Sequence of chain 1.E:
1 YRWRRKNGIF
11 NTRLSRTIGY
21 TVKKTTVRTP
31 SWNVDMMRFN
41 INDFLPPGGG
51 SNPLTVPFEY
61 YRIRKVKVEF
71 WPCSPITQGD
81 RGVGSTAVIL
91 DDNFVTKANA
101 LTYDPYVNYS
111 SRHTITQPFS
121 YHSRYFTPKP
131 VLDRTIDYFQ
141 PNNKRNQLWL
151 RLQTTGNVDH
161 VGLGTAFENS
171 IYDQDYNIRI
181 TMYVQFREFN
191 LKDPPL

Sequence of chain 1.D:
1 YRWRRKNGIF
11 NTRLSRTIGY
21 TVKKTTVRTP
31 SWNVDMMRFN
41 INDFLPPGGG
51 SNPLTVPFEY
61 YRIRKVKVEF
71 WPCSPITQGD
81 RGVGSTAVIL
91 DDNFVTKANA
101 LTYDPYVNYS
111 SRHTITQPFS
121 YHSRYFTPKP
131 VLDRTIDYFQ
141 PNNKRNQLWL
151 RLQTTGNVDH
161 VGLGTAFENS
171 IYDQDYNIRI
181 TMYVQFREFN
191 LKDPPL

Sequence of chain 1.HA:
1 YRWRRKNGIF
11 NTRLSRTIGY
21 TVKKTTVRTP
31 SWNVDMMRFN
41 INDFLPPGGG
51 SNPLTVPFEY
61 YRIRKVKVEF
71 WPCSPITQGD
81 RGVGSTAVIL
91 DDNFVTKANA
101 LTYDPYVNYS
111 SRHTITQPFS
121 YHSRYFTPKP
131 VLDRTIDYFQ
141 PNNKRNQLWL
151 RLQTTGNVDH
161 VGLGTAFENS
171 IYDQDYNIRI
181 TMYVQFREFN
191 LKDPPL

Binding-site contacts:
Ligand atom P contacts residue ARG112 of chain 1.D at 4.1 Å.
Ligand atom C8 contacts residue TYR183 of chain 1.E at 3.7 Å (hydrophobic).
Ligand atom C2 contacts residue TYR125 of chain 1.E at 3.7 Å (hydrophobic).
Ligand atom O5' contacts residue TYR183 of chain 1.E at 4.0 Å.
Ligand atom N9 contacts residue TYR125 of chain 1.E at 4.0 Å.
Ligand atom C5' contacts residue TRP71 of chain 1.E at 3.7 Å (hydrophobic).
Ligand atom P contacts residue THR114 of chain 1.D at 3.4 Å.
Ligand atom O3' contacts residue ASN11 of chain 1.E at 3.5 Å (h-bond).
Ligand atom OP1 contacts residue THR114 of chain 1.D at 3.6 Å.
Ligand atom OP2 contacts residue ARG112 of chain 1.D at 2.7 Å (salt-bridge).
Ligand atom C6 contacts residue LYS67 of chain 1.E at 3.8 Å.
Ligand atom O6 contacts residue LYS67 of chain 1.E at 4.1 Å.
Ligand atom OP2 contacts residue THR114 of chain 1.D at 2.4 Å (h-bond).
Ligand atom OP1 contacts residue ARG13 of chain 1.E at 3.9 Å.
Ligand atom O3' contacts residue ARG13 of chain 1.E at 4.0 Å.
Ligand atom OP2 contacts residue TYR183 of chain 1.E at 3.2 Å.
Ligand atom N1 contacts residue TYR125 of chain 1.E at 4.0 Å.
Ligand atom OP1 contacts residue LYS6 of chain 1.HA at 3.8 Å.
Ligand atom O3' contacts residue THR114 of chain 1.D at 3.8 Å.
Ligand atom N2 contacts residue TYR125 of chain 1.E at 3.8 Å.
Ligand atom C4 contacts residue TYR125 of chain 1.E at 4.0 Å (hydrophobic).
Ligand atom C8 contacts residue LYS67 of chain 1.E at 3.3 Å.
Ligand atom OP2 contacts residue ARG13 of chain 1.E at 2.2 Å (salt-bridge).
Ligand atom C2' contacts residue TYR183 of chain 1.E at 3.9 Å (hydrophobic).
Ligand atom C2' contacts residue LYS67 of chain 1.E at 3.7 Å.
Ligand atom C3' contacts residue ARG13 of chain 1.E at 4.1 Å.
Ligand atom O6 contacts residue TYR125 of chain 1.E at 4.2 Å.
Ligand atom C6 contacts residue TYR125 of chain 1.E at 4.0 Å (hydrophobic).
Ligand atom N3 contacts residue TYR125 of chain 1.E at 3.8 Å.
Ligand atom C2' contacts residue TYR125 of chain 1.E at 3.8 Å (hydrophobic).
Ligand atom C3' contacts residue TYR183 of chain 1.E at 3.7 Å (hydrophobic).
Ligand atom C4' contacts residue ASN11 of chain 1.E at 4.2 Å.
Ligand atom C5 contacts residue TYR125 of chain 1.E at 4.0 Å (hydrophobic).
Ligand atom P contacts residue TYR121 of chain 1.E at 4.2 Å.
Ligand atom O6 contacts residue SER123 of chain 1.E at 3.9 Å.
Ligand atom N7 contacts residue LYS67 of chain 1.E at 3.0 Å (salt-bridge).
Ligand atom C5 contacts residue LYS67 of chain 1.E at 4.0 Å.
Ligand atom OP2 contacts residue TYR121 of chain 1.E at 3.1 Å.
Ligand atom OP1 contacts residue TRP71 of chain 1.E at 3.4 Å.
Ligand atom P contacts residue ARG13 of chain 1.E at 3.4 Å.

The small molecule below binds the protein below.
Small molecule (SMILES): Nc1ccn([C@H]2C[C@H](O[P](=O)(O)OC[C@H]3O[C@@H](n4cnc5c(=O)[nH]c(N)nc54)C[C@@H]3O[P](=O)(O)OC[C@H]3O[C@@H](n4cnc5c(=O)[nH]c(N)nc54)C[C@@H]3O)[C@@H](CO[P](=O)(O)O[C@H]3C[C@H](n4ccc(N)nc4=O)O[C@@H]3COP(=O)=O)O2)c(=O)n1